Sequence of chain 1.A:
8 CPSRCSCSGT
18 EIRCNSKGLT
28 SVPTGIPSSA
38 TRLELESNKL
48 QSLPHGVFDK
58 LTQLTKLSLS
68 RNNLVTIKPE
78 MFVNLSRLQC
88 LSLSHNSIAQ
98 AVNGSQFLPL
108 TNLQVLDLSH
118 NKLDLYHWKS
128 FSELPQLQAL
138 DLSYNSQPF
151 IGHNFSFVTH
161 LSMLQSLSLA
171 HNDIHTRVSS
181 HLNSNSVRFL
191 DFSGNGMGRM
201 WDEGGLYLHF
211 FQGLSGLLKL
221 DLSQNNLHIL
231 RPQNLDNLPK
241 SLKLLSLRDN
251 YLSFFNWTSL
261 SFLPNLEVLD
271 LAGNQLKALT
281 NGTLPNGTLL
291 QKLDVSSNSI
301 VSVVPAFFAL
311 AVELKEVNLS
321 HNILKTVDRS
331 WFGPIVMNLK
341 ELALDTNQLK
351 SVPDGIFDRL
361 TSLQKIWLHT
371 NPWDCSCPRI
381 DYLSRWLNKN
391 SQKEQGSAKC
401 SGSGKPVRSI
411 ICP

The small molecule below binds the protein below.
Small molecule (SMILES): CC(=O)N[C@@H]1[C@@H](O)[C@H](O)[C@@H](CO)O[C@H]1O

Binding-site contacts:
Ligand atom O5 contacts residue THR258 of chain 1.A at 4.0 Å.
Ligand atom O6 contacts residue PRO232 of chain 1.A at 3.7 Å.
Ligand atom O7 contacts residue ASN256 of chain 1.A at 3.3 Å (h-bond).
Ligand atom O5 contacts residue PRO232 of chain 1.A at 4.1 Å.
Ligand atom O6 contacts residue THR258 of chain 1.A at 4.3 Å.
Ligand atom C5 contacts residue ASN256 of chain 1.A at 3.6 Å.
Ligand atom O5 contacts residue ASN256 of chain 1.A at 2.3 Å (h-bond).
Ligand atom C3 contacts residue ASN256 of chain 1.A at 3.8 Å.
Ligand atom C8 contacts residue PHE254 of chain 1.A at 4.3 Å (hydrophobic).
Ligand atom O7 contacts residue PHE254 of chain 1.A at 3.7 Å.
Ligand atom C4 contacts residue ASN256 of chain 1.A at 4.2 Å.
Ligand atom C6 contacts residue PHE262 of chain 1.A at 4.1 Å (hydrophobic).
Ligand atom O6 contacts residue PHE262 of chain 1.A at 3.2 Å.
Ligand atom C7 contacts residue ASN256 of chain 1.A at 3.3 Å.
Ligand atom C8 contacts residue NAG1 of chain 1.F at 4.0 Å.
Ligand atom C5 contacts residue THR258 of chain 1.A at 4.0 Å.
Ligand atom C1 contacts residue ASN256 of chain 1.A at 1.4 Å.
Ligand atom C2 contacts residue ASN256 of chain 1.A at 2.4 Å.
Ligand atom C7 contacts residue PHE254 of chain 1.A at 4.1 Å (hydrophobic).
Ligand atom O6 contacts residue SER259 of chain 1.A at 3.9 Å.
Ligand atom N2 contacts residue ASN256 of chain 1.A at 2.9 Å (h-bond).
Ligand atom C1 contacts residue THR258 of chain 1.A at 3.9 Å.
Ligand atom C6 contacts residue PRO232 of chain 1.A at 4.1 Å (hydrophobic).
Ligand atom O5 contacts residue SER259 of chain 1.A at 4.1 Å.